Binding-site contacts:
Ligand atom C4 contacts residue ASN156 of chain 9.B at 4.2 Å.
Ligand atom C5 contacts residue ASN156 of chain 9.B at 3.6 Å.
Ligand atom C2 contacts residue ASN156 of chain 9.B at 2.4 Å.
Ligand atom N2 contacts residue ASN156 of chain 9.B at 2.9 Å (h-bond).
Ligand atom O7 contacts residue ASN156 of chain 9.B at 3.7 Å.
Ligand atom C8 contacts residue PHE168 of chain 9.B at 4.4 Å (hydrophobic).
Ligand atom C7 contacts residue ASN156 of chain 9.B at 3.5 Å.
Ligand atom C1 contacts residue ASN156 of chain 9.B at 1.4 Å.
Ligand atom C3 contacts residue ASN156 of chain 9.B at 3.8 Å.
Ligand atom O5 contacts residue ASN156 of chain 9.B at 2.3 Å (h-bond).

Sequence of chain 9.B:
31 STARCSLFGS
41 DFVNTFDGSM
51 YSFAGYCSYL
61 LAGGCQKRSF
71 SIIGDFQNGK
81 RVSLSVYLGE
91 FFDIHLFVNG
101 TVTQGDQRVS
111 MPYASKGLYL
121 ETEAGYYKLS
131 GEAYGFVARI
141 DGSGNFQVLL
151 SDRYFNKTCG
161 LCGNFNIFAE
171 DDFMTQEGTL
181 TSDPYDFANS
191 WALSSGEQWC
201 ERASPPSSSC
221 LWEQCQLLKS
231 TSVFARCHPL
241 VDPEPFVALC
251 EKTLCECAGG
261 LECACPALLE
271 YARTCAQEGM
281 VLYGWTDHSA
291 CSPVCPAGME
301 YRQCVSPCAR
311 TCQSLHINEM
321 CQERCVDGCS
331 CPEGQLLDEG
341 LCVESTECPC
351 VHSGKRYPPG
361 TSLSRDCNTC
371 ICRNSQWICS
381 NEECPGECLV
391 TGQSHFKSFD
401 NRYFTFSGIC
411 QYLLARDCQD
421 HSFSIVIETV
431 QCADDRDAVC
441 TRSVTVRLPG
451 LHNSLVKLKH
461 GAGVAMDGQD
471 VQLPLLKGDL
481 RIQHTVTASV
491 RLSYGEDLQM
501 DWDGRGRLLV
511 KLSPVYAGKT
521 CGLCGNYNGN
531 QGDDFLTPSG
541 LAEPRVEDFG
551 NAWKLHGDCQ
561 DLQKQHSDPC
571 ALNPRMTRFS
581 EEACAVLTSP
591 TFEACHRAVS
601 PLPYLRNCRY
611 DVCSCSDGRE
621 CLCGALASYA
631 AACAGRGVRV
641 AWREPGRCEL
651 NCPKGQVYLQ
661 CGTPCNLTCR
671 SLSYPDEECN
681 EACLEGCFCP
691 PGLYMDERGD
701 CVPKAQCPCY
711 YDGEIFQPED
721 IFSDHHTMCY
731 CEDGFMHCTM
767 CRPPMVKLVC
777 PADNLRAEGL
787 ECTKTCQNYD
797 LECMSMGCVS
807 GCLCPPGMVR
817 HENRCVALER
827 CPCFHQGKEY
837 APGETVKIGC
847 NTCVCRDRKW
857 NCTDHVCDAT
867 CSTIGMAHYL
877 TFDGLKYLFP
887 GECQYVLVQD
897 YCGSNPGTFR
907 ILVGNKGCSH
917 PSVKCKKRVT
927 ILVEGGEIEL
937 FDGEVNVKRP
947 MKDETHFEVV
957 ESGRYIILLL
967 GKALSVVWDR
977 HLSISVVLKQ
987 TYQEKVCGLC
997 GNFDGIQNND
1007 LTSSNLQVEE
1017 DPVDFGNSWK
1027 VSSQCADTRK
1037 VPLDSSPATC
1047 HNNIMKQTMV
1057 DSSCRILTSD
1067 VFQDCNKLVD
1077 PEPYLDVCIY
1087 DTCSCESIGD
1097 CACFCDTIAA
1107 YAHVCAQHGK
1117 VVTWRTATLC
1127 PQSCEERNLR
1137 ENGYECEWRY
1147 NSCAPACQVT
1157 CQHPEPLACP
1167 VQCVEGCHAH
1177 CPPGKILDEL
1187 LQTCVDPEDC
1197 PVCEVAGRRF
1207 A

The small molecule below binds the protein below.
Small molecule (SMILES): CC(=O)N[C@@H]1[C@@H](O)[C@H](O)[C@@H](CO)O[C@H]1O